Sequence of chain 7.B:
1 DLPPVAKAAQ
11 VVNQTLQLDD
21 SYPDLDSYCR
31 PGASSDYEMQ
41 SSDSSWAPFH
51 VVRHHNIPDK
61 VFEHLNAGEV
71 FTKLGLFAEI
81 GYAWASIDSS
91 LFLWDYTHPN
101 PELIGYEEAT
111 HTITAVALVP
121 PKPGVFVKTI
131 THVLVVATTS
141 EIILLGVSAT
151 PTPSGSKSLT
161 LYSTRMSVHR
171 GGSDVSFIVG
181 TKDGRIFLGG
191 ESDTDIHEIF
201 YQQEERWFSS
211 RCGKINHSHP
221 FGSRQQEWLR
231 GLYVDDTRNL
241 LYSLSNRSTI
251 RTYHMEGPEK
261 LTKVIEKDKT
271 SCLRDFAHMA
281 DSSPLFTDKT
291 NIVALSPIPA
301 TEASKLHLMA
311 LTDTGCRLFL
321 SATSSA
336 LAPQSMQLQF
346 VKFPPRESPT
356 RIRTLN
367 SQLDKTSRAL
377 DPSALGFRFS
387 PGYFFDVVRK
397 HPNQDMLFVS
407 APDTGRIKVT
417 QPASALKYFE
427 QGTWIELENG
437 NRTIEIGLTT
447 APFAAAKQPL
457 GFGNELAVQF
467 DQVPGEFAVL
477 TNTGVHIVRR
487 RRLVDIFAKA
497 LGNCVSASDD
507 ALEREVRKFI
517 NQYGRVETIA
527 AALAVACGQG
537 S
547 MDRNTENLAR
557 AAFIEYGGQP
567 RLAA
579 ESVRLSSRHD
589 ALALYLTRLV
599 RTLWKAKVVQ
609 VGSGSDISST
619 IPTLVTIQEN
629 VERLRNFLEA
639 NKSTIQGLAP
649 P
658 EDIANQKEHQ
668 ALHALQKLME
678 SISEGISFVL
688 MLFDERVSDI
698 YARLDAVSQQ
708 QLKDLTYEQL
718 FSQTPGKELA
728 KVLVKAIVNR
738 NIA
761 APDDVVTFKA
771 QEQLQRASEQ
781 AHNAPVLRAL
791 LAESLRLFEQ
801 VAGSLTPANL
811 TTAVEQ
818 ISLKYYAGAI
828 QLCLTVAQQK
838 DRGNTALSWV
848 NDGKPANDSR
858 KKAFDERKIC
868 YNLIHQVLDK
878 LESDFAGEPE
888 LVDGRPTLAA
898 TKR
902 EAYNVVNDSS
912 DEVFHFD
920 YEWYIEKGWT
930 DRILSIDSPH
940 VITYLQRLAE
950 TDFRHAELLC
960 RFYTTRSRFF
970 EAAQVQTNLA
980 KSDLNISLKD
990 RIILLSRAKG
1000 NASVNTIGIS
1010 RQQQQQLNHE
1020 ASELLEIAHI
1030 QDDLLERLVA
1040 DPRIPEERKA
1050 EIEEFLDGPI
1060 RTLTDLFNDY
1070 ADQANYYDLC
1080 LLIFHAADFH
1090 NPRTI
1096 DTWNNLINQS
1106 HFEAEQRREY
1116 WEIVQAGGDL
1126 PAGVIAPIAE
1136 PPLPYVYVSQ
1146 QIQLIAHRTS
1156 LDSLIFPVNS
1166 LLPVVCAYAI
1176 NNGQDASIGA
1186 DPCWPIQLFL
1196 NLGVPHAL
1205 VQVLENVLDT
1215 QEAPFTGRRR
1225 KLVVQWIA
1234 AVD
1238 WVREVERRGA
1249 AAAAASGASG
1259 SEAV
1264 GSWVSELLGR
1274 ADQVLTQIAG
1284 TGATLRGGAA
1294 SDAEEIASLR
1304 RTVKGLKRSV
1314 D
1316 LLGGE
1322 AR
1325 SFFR

Binding-site contacts:
Ligand atom CD contacts residue VAL116 of chain 7.E at 1.2 Å (hydrophobic).
Ligand atom CZ contacts residue TYR106 of chain 7.E at 0.8 Å (hydrophobic).
Ligand atom OG contacts residue VAL116 of chain 7.E at 1.2 Å.
Ligand atom O contacts residue SER158 of chain 7.E at 1.2 Å.
Ligand atom CB contacts residue THR150 of chain 7.E at 1.2 Å.
Ligand atom ND2 contacts residue SER156 of chain 7.E at 0.9 Å (h-bond).
Ligand atom CA contacts residue LEU93 of chain 7.E at 1.4 Å (hydrophobic).
Ligand atom CB contacts residue THR1061 of chain 7.B at 1.0 Å.
Ligand atom CG contacts residue THR1061 of chain 7.B at 1.1 Å.
Ligand atom N contacts residue TRP84 of chain 7.E at 1.4 Å.
Ligand atom C contacts residue THR1063 of chain 7.B at 1.4 Å.
Ligand atom CB contacts residue LEU93 of chain 7.E at 1.3 Å (hydrophobic).
Ligand atom SD contacts residue LYS157 of chain 7.E at 1.4 Å.
Ligand atom N contacts residue SER158 of chain 7.E at 0.7 Å (h-bond).
Ligand atom N contacts residue VAL116 of chain 7.E at 1.5 Å.
Ligand atom CA contacts residue LEU93 of chain 7.E at 1.2 Å (hydrophobic).
Ligand atom CG contacts residue THR150 of chain 7.E at 1.2 Å.
Ligand atom O contacts residue ALA149 of chain 7.E at 0.7 Å.
Ligand atom CD1 contacts residue PHE92 of chain 7.E at 0.9 Å (hydrophobic).
Ligand atom CA contacts residue LEU91 of chain 7.E at 0.7 Å (hydrophobic).
Ligand atom CG contacts residue PHE92 of chain 7.E at 1.1 Å (hydrophobic).
Ligand atom CG contacts residue LYS157 of chain 7.E at 0.9 Å.
Ligand atom CA contacts residue VAL116 of chain 7.E at 1.4 Å (hydrophobic).
Ligand atom C contacts residue SER158 of chain 7.E at 1.1 Å.
Ligand atom CB contacts residue VAL116 of chain 7.E at 0.5 Å (hydrophobic).
Ligand atom CA contacts residue TRP84 of chain 7.E at 1.3 Å (hydrophobic).
Ligand atom CG contacts residue GLY75 of chain 7.E at 1.4 Å.
Ligand atom N contacts residue LEU91 of chain 7.E at 1.5 Å.
Ligand atom CB contacts residue LYS157 of chain 7.E at 1.2 Å.
Ligand atom OD1 contacts residue THR150 of chain 7.E at 0.7 Å (h-bond).
Ligand atom C contacts residue LEU93 of chain 7.E at 1.3 Å (hydrophobic).
Ligand atom C contacts residue LEU91 of chain 7.E at 1.1 Å (hydrophobic).
Ligand atom O contacts residue SER158 of chain 7.E at 1.4 Å (h-bond).
Ligand atom N contacts residue SER158 of chain 7.E at 1.1 Å (h-bond).
Ligand atom N contacts residue LEU93 of chain 7.E at 0.8 Å.
Ligand atom C contacts residue TRP84 of chain 7.E at 1.1 Å (hydrophobic).
Ligand atom CA contacts residue TYR82 of chain 7.E at 1.5 Å (hydrophobic).
Ligand atom CE1 contacts residue TYR106 of chain 7.E at 1.5 Å (hydrophobic).
Ligand atom C contacts residue SER158 of chain 7.E at 1.4 Å.
Ligand atom CG2 contacts residue TYR82 of chain 7.E at 0.9 Å (hydrophobic).

Sequence of chain 7.E:
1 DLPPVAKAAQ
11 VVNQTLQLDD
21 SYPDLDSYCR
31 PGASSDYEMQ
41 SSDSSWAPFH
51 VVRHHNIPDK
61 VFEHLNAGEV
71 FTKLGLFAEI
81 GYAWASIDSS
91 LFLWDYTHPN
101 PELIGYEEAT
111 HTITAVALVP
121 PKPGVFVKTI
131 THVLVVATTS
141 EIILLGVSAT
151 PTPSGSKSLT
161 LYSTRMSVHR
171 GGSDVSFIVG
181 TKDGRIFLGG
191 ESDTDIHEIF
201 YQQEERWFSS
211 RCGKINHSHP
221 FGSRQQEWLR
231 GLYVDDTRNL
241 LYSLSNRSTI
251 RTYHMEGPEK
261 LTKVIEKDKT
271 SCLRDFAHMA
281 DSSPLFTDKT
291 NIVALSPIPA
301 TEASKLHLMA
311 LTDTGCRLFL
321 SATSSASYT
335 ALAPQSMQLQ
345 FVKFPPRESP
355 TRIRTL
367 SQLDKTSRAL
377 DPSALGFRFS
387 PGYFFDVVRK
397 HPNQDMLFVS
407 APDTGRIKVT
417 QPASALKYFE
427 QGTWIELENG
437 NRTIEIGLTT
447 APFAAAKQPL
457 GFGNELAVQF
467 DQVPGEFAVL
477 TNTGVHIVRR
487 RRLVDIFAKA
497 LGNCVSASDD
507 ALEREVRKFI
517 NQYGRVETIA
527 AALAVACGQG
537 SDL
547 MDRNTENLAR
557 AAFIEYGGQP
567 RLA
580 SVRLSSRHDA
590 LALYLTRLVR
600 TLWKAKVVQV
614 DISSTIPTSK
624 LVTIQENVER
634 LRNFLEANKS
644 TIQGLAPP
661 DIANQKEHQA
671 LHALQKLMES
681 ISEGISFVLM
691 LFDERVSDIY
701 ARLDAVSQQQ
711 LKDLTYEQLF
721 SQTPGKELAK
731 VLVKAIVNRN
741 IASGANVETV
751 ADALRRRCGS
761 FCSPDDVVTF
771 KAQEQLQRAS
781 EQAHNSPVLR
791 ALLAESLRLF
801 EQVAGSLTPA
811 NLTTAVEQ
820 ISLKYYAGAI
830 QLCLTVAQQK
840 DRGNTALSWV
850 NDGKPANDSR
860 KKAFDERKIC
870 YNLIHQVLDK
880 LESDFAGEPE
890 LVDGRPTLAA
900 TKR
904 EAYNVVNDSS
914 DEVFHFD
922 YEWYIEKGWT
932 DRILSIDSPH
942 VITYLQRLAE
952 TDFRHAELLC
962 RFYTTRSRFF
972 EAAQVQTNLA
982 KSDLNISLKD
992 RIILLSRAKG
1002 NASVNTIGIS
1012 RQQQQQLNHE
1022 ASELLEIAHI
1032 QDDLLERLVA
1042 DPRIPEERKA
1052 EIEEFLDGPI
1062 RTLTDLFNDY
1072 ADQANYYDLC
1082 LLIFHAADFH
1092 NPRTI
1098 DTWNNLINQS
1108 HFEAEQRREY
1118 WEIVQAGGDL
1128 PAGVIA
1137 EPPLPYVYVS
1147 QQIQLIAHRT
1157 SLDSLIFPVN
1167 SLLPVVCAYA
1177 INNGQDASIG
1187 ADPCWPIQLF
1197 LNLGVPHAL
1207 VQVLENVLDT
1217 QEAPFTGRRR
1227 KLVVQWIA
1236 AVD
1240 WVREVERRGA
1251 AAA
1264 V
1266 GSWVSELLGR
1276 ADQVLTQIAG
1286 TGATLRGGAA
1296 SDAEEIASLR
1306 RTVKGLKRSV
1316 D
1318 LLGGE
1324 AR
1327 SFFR

A protein and the small-molecule ligand that binds it are described below.
Small molecule (SMILES): CC[C@H](C)[C@H](NC(=O)[C@@H](NC(=O)[C@H](CC(C)C)NC(=O)[C@H](CCCCN)NC(=O)[C@H](CCCCN)NC(=O)[C@@H](N)CC1=NC=NC1)C(C)C)C(=O)N[C@@H](CC(N)=O)C(=O)N[C@@H](CCCCN)C(=O)N[C@@H](CC(=O)O)C(=O)N[C@@H](CCSC)C(=O)N[C@@H](CCCN=C(N)N)C(=O)N[C@H](C(=O)N[C@@H](CC(=O)O)C(=O)N[C@@H](CC(C)C)C(=O)N[C@@H](Cc1ccccc1)C(=O)N[C@@H](CO)C(=O)N1CCC[C@H]1C(=O)N1CCC[C@H]1C(=O)N[C@H](C=O)CC(N)=O)[C@@H](C)O